The small molecule below binds the protein below.
Small molecule (SMILES): CSCC[C@H](N=Cc1c(COP(=O)(O)O)cnc(C)c1O)C(=O)O

Sequence of chain 1.D:
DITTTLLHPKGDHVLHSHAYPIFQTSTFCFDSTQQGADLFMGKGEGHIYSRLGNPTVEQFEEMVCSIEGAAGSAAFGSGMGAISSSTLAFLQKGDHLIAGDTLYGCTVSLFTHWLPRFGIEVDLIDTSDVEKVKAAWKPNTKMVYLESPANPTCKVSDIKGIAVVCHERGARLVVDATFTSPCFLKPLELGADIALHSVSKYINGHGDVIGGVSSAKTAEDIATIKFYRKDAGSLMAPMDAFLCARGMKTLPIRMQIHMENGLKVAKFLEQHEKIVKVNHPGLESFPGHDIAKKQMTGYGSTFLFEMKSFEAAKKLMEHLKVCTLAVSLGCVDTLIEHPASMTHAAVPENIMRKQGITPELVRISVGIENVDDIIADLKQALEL

Sequence of chain 1.A:
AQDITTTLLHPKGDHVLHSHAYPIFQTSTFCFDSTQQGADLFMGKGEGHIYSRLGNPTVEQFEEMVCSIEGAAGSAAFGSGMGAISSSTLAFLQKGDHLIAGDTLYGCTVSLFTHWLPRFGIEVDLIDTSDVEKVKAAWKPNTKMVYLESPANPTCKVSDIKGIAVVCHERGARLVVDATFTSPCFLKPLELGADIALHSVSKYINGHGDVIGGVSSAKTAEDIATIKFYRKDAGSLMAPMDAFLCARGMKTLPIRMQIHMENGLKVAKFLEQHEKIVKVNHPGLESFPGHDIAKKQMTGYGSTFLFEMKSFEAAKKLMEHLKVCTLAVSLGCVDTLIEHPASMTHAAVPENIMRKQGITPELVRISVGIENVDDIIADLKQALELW

Binding-site contacts:
Ligand atom C2A contacts residue GLU151 of chain 1.D at 3.6 Å.
Ligand atom CG contacts residue TYR108 of chain 1.D at 3.5 Å (hydrophobic).
Ligand atom CE contacts residue TYR108 of chain 1.D at 3.4 Å (hydrophobic).
Ligand atom N contacts residue TYR108 of chain 1.D at 3.1 Å.
Ligand atom C5A contacts residue SER202 of chain 1.D at 3.6 Å.
Ligand atom O2 contacts residue THR347 of chain 1.D at 3.4 Å.
Ligand atom C contacts residue ARG367 of chain 1.D at 3.6 Å.
Ligand atom O1 contacts residue THR347 of chain 1.D at 3.6 Å.
Ligand atom P contacts residue SER202 of chain 1.D at 3.4 Å.
Ligand atom O1P contacts residue ARG55 of chain 1.A at 2.8 Å (salt-bridge).
Ligand atom O4P contacts residue SER202 of chain 1.D at 2.7 Å (h-bond).
Ligand atom O2 contacts residue SER332 of chain 1.D at 2.8 Å (h-bond).
Ligand atom N1 contacts residue ASP180 of chain 1.D at 3.2 Å (salt-bridge).
Ligand atom O3P contacts residue SER202 of chain 1.D at 2.7 Å (h-bond).
Ligand atom C5A contacts residue ARG55 of chain 1.A at 3.4 Å.
Ligand atom P contacts residue GLY83 of chain 1.D at 3.3 Å.
Ligand atom C6 contacts residue TYR108 of chain 1.D at 3.6 Å (hydrophobic).
Ligand atom O3P contacts residue GLY215 of chain 1.D at 3.6 Å (h-bond).
Ligand atom O3 contacts residue PHE183 of chain 1.D at 3.6 Å.
Ligand atom O1 contacts residue ARG367 of chain 1.D at 3.0 Å (salt-bridge).
Ligand atom P contacts residue ARG55 of chain 1.A at 3.5 Å.
Ligand atom C2A contacts residue ASP180 of chain 1.D at 3.3 Å.
Ligand atom O3 contacts residue ASN155 of chain 1.D at 2.8 Å (h-bond).
Ligand atom CA contacts residue LYS205 of chain 1.D at 3.3 Å.
Ligand atom O1 contacts residue TYR108 of chain 1.D at 3.6 Å.
Ligand atom O3P contacts residue SER204 of chain 1.D at 2.6 Å (h-bond).
Ligand atom C5A contacts residue TYR108 of chain 1.D at 3.5 Å (hydrophobic).
Ligand atom O2P contacts residue ARG55 of chain 1.A at 2.9 Å (salt-bridge).
Ligand atom SD contacts residue TYR108 of chain 1.D at 3.0 Å (h-bond).
Ligand atom O2P contacts residue MET84 of chain 1.D at 2.8 Å (h-bond).
Ligand atom C5 contacts residue TYR108 of chain 1.D at 3.5 Å (hydrophobic).
Ligand atom C contacts residue THR347 of chain 1.D at 3.7 Å.
Ligand atom O2 contacts residue ARG367 of chain 1.D at 2.8 Å (salt-bridge).
Ligand atom O1P contacts residue TYR53 of chain 1.A at 2.7 Å (h-bond).
Ligand atom CB contacts residue TYR108 of chain 1.D at 3.5 Å (hydrophobic).
Ligand atom O1 contacts residue ASN155 of chain 1.D at 3.0 Å (h-bond).
Ligand atom O2P contacts residue SER82 of chain 1.D at 3.4 Å.
Ligand atom O2P contacts residue GLY83 of chain 1.D at 2.9 Å (h-bond).
Ligand atom C4A contacts residue LYS205 of chain 1.D at 3.3 Å.
Ligand atom O3P contacts residue GLY83 of chain 1.D at 2.8 Å (h-bond).